This protein binds this small molecule.
Small molecule (SMILES): CC(=O)N[C@@H]1[C@@H](O)[C@H](O)[C@@H](CO)O[C@H]1O

Binding-site contacts:
Ligand atom C4 contacts residue ASN108 of chain 1.A at 4.2 Å.
Ligand atom C2 contacts residue ARG171 of chain 1.A at 4.1 Å.
Ligand atom C5 contacts residue ASN108 of chain 1.A at 3.7 Å.
Ligand atom C3 contacts residue ASN108 of chain 1.A at 3.8 Å.
Ligand atom O5 contacts residue ASN108 of chain 1.A at 2.4 Å (h-bond).
Ligand atom N2 contacts residue ARG171 of chain 1.A at 3.7 Å.
Ligand atom N2 contacts residue ASN108 of chain 1.A at 2.9 Å (h-bond).
Ligand atom C1 contacts residue ARG171 of chain 1.A at 4.0 Å.
Ligand atom C2 contacts residue ASN108 of chain 1.A at 2.5 Å.
Ligand atom C8 contacts residue ASN108 of chain 1.A at 3.8 Å.
Ligand atom C7 contacts residue ASN108 of chain 1.A at 4.0 Å.
Ligand atom C1 contacts residue ASN108 of chain 1.A at 1.4 Å.

Sequence of chain 1.A:
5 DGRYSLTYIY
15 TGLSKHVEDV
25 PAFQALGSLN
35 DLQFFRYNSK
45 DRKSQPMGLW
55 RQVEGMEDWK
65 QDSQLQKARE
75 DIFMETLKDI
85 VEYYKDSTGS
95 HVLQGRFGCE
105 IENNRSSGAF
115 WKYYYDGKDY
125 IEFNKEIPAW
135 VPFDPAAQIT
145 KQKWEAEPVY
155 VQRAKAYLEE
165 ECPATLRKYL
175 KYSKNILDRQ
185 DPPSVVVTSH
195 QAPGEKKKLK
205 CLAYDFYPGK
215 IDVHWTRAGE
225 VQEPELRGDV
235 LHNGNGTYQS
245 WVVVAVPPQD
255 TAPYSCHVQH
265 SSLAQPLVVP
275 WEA